Binding-site contacts:
Ligand atom O2 contacts residue DG3 of chain 1.B at 3.1 Å (h-bond).
Ligand atom OP1 contacts residue GLU232 of chain 1.C at 2.8 Å (salt-bridge).
Ligand atom N6 contacts residue DA4 of chain 1.B at 2.8 Å (h-bond).
Ligand atom N1 contacts residue DC1 of chain 1.B at 2.8 Å (h-bond).
Ligand atom OP1 contacts residue GLY231 of chain 1.C at 3.1 Å.
Ligand atom O5' contacts residue GLY231 of chain 1.C at 3.0 Å.
Ligand atom C2 contacts residue DA4 of chain 1.B at 3.2 Å.
Ligand atom N3 contacts residue DA4 of chain 1.B at 2.4 Å (h-bond).
Ligand atom C2 contacts residue DG6 of chain 1.B at 3.4 Å.
Ligand atom O2 contacts residue DA2 of chain 1.B at 3.4 Å.
Ligand atom N2 contacts residue DA2 of chain 1.B at 3.0 Å.
Ligand atom C6 contacts residue DT5 of chain 1.B at 3.1 Å.
Ligand atom N3 contacts residue DG3 of chain 1.B at 2.6 Å (h-bond).
Ligand atom C4 contacts residue DG3 of chain 1.B at 3.4 Å.
Ligand atom O2 contacts residue DA4 of chain 1.B at 2.8 Å.
Ligand atom O4 contacts residue DA2 of chain 1.B at 3.1 Å (h-bond).
Ligand atom C2 contacts residue DG3 of chain 1.B at 3.4 Å.
Ligand atom N2 contacts residue DC1 of chain 1.B at 2.3 Å (h-bond).
Ligand atom N4 contacts residue DG6 of chain 1.B at 3.0 Å (h-bond).
Ligand atom O2 contacts residue DG6 of chain 1.B at 2.6 Å (h-bond).
Ligand atom N3 contacts residue DA2 of chain 1.B at 2.7 Å (h-bond).
Ligand atom N3 contacts residue DG6 of chain 1.B at 2.8 Å (h-bond).
Ligand atom O4 contacts residue DA4 of chain 1.B at 2.9 Å (h-bond).
Ligand atom C2 contacts residue DG3 of chain 1.B at 3.3 Å.
Ligand atom O2 contacts residue DG3 of chain 1.B at 2.4 Å (h-bond).
Ligand atom N1 contacts residue DA4 of chain 1.B at 3.4 Å (h-bond).
Ligand atom OP1 contacts residue LYS230 of chain 1.C at 3.0 Å (salt-bridge).
Ligand atom OP1 contacts residue LYS234 of chain 1.C at 3.0 Å (salt-bridge).
Ligand atom N1 contacts residue DT5 of chain 1.B at 2.4 Å (h-bond).
Ligand atom C4 contacts residue DA4 of chain 1.B at 3.2 Å.
Ligand atom OP1 contacts residue THR233 of chain 1.C at 2.8 Å (h-bond).
Ligand atom N6 contacts residue DT5 of chain 1.B at 2.6 Å (h-bond).
Ligand atom O4 contacts residue DG3 of chain 1.B at 3.3 Å (h-bond).
Ligand atom C2 contacts residue DC1 of chain 1.B at 3.3 Å.
Ligand atom N4 contacts residue DG3 of chain 1.B at 2.8 Å (h-bond).
Ligand atom C6 contacts residue DA4 of chain 1.B at 3.5 Å.
Ligand atom O6 contacts residue DC1 of chain 1.B at 3.3 Å (h-bond).
Ligand atom C2 contacts residue DG6 of chain 1.B at 3.5 Å.
Ligand atom C2 contacts residue DT5 of chain 1.B at 2.9 Å.
Ligand atom O4 contacts residue DC1 of chain 1.B at 3.3 Å (h-bond).

Sequence of chain 1.C:
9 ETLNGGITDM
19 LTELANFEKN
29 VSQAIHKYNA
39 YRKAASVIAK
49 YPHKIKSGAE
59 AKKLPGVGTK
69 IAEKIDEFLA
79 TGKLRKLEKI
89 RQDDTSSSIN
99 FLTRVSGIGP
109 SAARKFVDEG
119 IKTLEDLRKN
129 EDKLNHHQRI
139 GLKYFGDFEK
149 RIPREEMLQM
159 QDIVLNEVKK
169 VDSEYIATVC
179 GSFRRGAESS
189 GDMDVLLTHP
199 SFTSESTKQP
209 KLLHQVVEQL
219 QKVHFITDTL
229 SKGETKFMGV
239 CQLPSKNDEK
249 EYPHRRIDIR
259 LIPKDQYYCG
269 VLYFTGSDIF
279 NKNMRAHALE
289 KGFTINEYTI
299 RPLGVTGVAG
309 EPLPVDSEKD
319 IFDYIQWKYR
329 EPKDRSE

The small molecule below binds the protein below.
Small molecule (SMILES): Cc1cn([C@H]2C[C@H](O[P](=O)(O)OC[C@H]3O[C@@H](n4cnc5c(=O)nc(N)[nH]c54)C[C@@H]3OP(=O)(O)O)[C@@H](CO[P](=O)(O)O[C@H]3C[C@H](n4ccc(N)nc4=O)O[C@@H]3CO[P](=O)(O)O[C@H]3C[C@]4(O[C@@H]3CO[P](=O)(O)O[C@H]3C[C@H](n5cnc6c(N)ncnc65)O[C@@H]3CO[P](=O)(O)O[C@H]3C[C@H](n5ccc(N)nc5=O)O[C@@H]3CO)c3c(C)c(=O)[nH]c(=O)n34)O2)c(=O)[nH]c1=O